Sequence of chain 1.C:
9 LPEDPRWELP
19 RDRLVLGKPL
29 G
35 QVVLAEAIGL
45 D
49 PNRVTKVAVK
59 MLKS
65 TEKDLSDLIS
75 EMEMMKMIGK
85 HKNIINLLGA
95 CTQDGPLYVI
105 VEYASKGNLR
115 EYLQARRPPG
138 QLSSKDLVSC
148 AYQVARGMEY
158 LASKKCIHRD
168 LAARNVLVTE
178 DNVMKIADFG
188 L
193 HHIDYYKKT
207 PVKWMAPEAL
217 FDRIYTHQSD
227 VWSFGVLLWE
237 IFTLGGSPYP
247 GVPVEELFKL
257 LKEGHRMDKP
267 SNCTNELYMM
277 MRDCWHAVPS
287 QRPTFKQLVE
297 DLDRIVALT

The small molecule below binds the protein below.
Small molecule (SMILES): CCC(=O)Nc1cccc(C)c1Nc1ncc(OCc2c(Cl)c(OC)cc(OC)c2Cl)cn1

Binding-site contacts:
Ligand atom C14 contacts residue ALA108 of chain 1.C at 3.8 Å (hydrophobic).
Ligand atom C8 contacts residue ASP185 of chain 1.C at 3.6 Å.
Ligand atom C11 contacts residue GLU106 of chain 1.C at 3.6 Å.
Ligand atom C22 contacts residue LEU28 of chain 1.C at 3.6 Å (hydrophobic).
Ligand atom C12 contacts residue ALA108 of chain 1.C at 3.9 Å (hydrophobic).
Ligand atom N2 contacts residue LEU28 of chain 1.C at 3.7 Å.
Ligand atom C20 contacts residue ALA108 of chain 1.C at 3.6 Å (hydrophobic).
Ligand atom O1 contacts residue LYS58 of chain 1.C at 3.7 Å.
Ligand atom N1 contacts residue LEU174 of chain 1.C at 3.4 Å.
Ligand atom N1 contacts residue ALA108 of chain 1.C at 3.4 Å (h-bond).
Ligand atom N3 contacts residue ALA108 of chain 1.C at 3.1 Å (h-bond).
Ligand atom C2 contacts residue VAL105 of chain 1.C at 3.4 Å (hydrophobic).
Ligand atom O4 contacts residue LEU174 of chain 1.C at 3.3 Å.
Ligand atom N4 contacts residue LEU174 of chain 1.C at 3.8 Å.
Ligand atom CL1 contacts residue LYS58 of chain 1.C at 3.6 Å.
Ligand atom C20 contacts residue TYR107 of chain 1.C at 3.4 Å (hydrophobic).
Ligand atom C12 contacts residue LEU174 of chain 1.C at 3.7 Å (hydrophobic).
Ligand atom O2 contacts residue ALA184 of chain 1.C at 3.9 Å.
Ligand atom CL2 contacts residue LEU174 of chain 1.C at 3.9 Å.
Ligand atom CL2 contacts residue ALA184 of chain 1.C at 3.3 Å.
Ligand atom C3 contacts residue VAL105 of chain 1.C at 3.7 Å (hydrophobic).
Ligand atom O2 contacts residue ASP185 of chain 1.C at 2.9 Å (salt-bridge).
Ligand atom O1 contacts residue VAL105 of chain 1.C at 3.4 Å.
Ligand atom CL2 contacts residue ASP185 of chain 1.C at 3.9 Å.
Ligand atom C7 contacts residue LYS58 of chain 1.C at 3.6 Å.
Ligand atom CL1 contacts residue VAL36 of chain 1.C at 3.7 Å.
Ligand atom O3 contacts residue VAL105 of chain 1.C at 3.7 Å.
Ligand atom C23 contacts residue LEU28 of chain 1.C at 3.6 Å (hydrophobic).
Ligand atom C10 contacts residue ALA56 of chain 1.C at 3.6 Å (hydrophobic).
Ligand atom CL1 contacts residue VAL105 of chain 1.C at 3.7 Å.
Ligand atom C11 contacts residue LEU174 of chain 1.C at 3.5 Å (hydrophobic).
Ligand atom C15 contacts residue GLY111 of chain 1.C at 3.8 Å.
Ligand atom C6 contacts residue GLU75 of chain 1.C at 3.8 Å.
Ligand atom C1 contacts residue VAL105 of chain 1.C at 3.6 Å (hydrophobic).
Ligand atom C7 contacts residue GLU75 of chain 1.C at 3.1 Å.
Ligand atom C8 contacts residue PHE186 of chain 1.C at 3.6 Å (hydrophobic).
Ligand atom C7 contacts residue MET79 of chain 1.C at 3.5 Å (hydrophobic).
Ligand atom O3 contacts residue ALA56 of chain 1.C at 3.3 Å.
Ligand atom C10 contacts residue LEU174 of chain 1.C at 3.9 Å (hydrophobic).
Ligand atom C8 contacts residue ILE89 of chain 1.C at 3.9 Å (hydrophobic).